Binding-site contacts:
Ligand atom SAF contacts residue ZN1 of chain 1.C at 3.9 Å.
Ligand atom SAA contacts residue CYS180 of chain 1.A at 3.8 Å.
Ligand atom SAA contacts residue ZN1 of chain 1.C at 2.3 Å.
Ligand atom CAB contacts residue ZN1 of chain 1.C at 3.3 Å.
Ligand atom SAA contacts residue HIS94 of chain 1.A at 3.5 Å (h-bond).
Ligand atom SAA contacts residue HIS222 of chain 1.A at 3.7 Å.
Ligand atom SAF contacts residue VAL45 of chain 1.A at 4.5 Å.
Ligand atom SAF contacts residue HIS222 of chain 1.A at 3.8 Å.
Ligand atom OAE contacts residue ASN192 of chain 1.A at 3.8 Å.
Ligand atom SAF contacts residue TRP65 of chain 1.A at 3.9 Å.
Ligand atom CAC contacts residue ZN1 of chain 1.C at 4.2 Å.
Ligand atom CAD contacts residue TRP65 of chain 1.A at 4.0 Å (hydrophobic).
Ligand atom OAE contacts residue MET39 of chain 1.A at 4.3 Å.
Ligand atom SAA contacts residue HIS92 of chain 1.A at 4.0 Å.
Ligand atom SAF contacts residue ASP96 of chain 1.A at 4.3 Å.
Ligand atom CAB contacts residue ZN1 of chain 1.B at 3.3 Å.
Ligand atom SAA contacts residue ASP96 of chain 1.A at 3.6 Å (salt-bridge).
Ligand atom CAD contacts residue MET39 of chain 1.A at 3.8 Å (hydrophobic).
Ligand atom SAA contacts residue ZN1 of chain 1.B at 2.3 Å.
Ligand atom SAA contacts residue HIS161 of chain 1.A at 3.3 Å (h-bond).
Ligand atom SAF contacts residue MET39 of chain 1.A at 4.5 Å.
Ligand atom CAB contacts residue HIS94 of chain 1.A at 3.7 Å.
Ligand atom CAB contacts residue ASP96 of chain 1.A at 3.3 Å.
Ligand atom CAD contacts residue ASN192 of chain 1.A at 4.2 Å.
Ligand atom CAC contacts residue ASN192 of chain 1.A at 3.8 Å.

This protein binds this small molecule.
Small molecule (SMILES): OC[C@H](S)CS

Sequence of chain 1.A:
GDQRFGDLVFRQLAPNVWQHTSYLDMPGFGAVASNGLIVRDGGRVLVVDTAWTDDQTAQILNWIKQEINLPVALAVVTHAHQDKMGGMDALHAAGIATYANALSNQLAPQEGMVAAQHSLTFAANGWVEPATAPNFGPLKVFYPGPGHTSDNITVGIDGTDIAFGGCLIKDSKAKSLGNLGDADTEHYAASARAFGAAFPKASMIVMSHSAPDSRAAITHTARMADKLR